Binding-site contacts:
Ligand atom C contacts residue GLU72 of chain 1.C at 3.5 Å.
Ligand atom CE2 contacts residue ILE75 of chain 1.C at 3.6 Å (hydrophobic).
Ligand atom O1 contacts residue GLY197 of chain 1.B at 2.6 Å (h-bond).
Ligand atom N contacts residue ILE75 of chain 1.C at 4.0 Å.
Ligand atom CA contacts residue SER199 of chain 1.B at 3.5 Å.
Ligand atom CA contacts residue GLU205 of chain 1.B at 3.8 Å.
Ligand atom CB contacts residue ILE75 of chain 1.C at 3.9 Å (hydrophobic).
Ligand atom OG1 contacts residue ARG290 of chain 1.D at 3.6 Å.
Ligand atom N contacts residue GLY197 of chain 1.B at 3.6 Å.
Ligand atom CH2 contacts residue THR194 of chain 1.B at 4.0 Å.
Ligand atom CE2 contacts residue SER199 of chain 1.B at 3.8 Å.
Ligand atom CE3 contacts residue ILE75 of chain 1.C at 4.0 Å (hydrophobic).
Ligand atom CB contacts residue GLU205 of chain 1.B at 3.3 Å.
Ligand atom CB contacts residue TYR198 of chain 1.B at 3.8 Å (hydrophobic).
Ligand atom CG2 contacts residue GLU205 of chain 1.B at 3.2 Å.
Ligand atom CD2 contacts residue ILE75 of chain 1.C at 3.7 Å (hydrophobic).
Ligand atom CG2 contacts residue SER199 of chain 1.B at 3.9 Å.
Ligand atom CB contacts residue GLY197 of chain 1.B at 3.7 Å.
Ligand atom CZ2 contacts residue ILE75 of chain 1.C at 3.8 Å (hydrophobic).
Ligand atom CD1 contacts residue GLY197 of chain 1.B at 3.5 Å.
Ligand atom CZ3 contacts residue PRO112 of chain 1.C at 3.5 Å (hydrophobic).
Ligand atom NE1 contacts residue ILE75 of chain 1.C at 4.0 Å.
Ligand atom CZ3 contacts residue SER199 of chain 1.B at 4.1 Å.
Ligand atom O contacts residue GLN246 of chain 1.B at 3.4 Å (h-bond).
Ligand atom CG contacts residue GLU72 of chain 1.C at 3.6 Å.
Ligand atom N contacts residue SER199 of chain 1.B at 3.0 Å (h-bond).
Ligand atom CG contacts residue SER199 of chain 1.B at 4.0 Å.
Ligand atom CZ3 contacts residue THR194 of chain 1.B at 3.9 Å.
Ligand atom CD2 contacts residue SER199 of chain 1.B at 3.6 Å.
Ligand atom CD contacts residue GLU72 of chain 1.C at 3.6 Å.
Ligand atom CB contacts residue SER199 of chain 1.B at 3.6 Å.
Ligand atom N contacts residue GLU72 of chain 1.C at 2.7 Å (salt-bridge).
Ligand atom CG contacts residue GLY197 of chain 1.B at 3.4 Å.
Ligand atom CE3 contacts residue PRO112 of chain 1.C at 3.7 Å (hydrophobic).
Ligand atom CA contacts residue GLU72 of chain 1.C at 3.5 Å.
Ligand atom O contacts residue TYR198 of chain 1.B at 3.9 Å.
Ligand atom CB contacts residue GLU72 of chain 1.C at 3.5 Å.
Ligand atom CB contacts residue GLU72 of chain 1.C at 3.9 Å.
Ligand atom CE3 contacts residue SER199 of chain 1.B at 3.7 Å.
Ligand atom CZ2 contacts residue ARG177 of chain 1.C at 4.0 Å.

Sequence of chain 1.B:
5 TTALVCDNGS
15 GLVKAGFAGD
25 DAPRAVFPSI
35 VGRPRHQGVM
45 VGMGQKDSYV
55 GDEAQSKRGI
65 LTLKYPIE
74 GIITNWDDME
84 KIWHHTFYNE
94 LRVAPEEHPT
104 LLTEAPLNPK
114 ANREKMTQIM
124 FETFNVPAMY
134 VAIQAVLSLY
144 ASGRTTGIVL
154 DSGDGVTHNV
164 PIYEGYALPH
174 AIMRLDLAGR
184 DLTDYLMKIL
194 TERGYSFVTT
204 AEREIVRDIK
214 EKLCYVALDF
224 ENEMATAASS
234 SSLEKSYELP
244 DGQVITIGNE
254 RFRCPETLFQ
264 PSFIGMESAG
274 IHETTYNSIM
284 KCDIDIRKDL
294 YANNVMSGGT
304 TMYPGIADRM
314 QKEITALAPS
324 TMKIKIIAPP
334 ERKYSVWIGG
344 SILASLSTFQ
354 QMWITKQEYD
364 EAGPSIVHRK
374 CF

Sequence of chain 1.D:
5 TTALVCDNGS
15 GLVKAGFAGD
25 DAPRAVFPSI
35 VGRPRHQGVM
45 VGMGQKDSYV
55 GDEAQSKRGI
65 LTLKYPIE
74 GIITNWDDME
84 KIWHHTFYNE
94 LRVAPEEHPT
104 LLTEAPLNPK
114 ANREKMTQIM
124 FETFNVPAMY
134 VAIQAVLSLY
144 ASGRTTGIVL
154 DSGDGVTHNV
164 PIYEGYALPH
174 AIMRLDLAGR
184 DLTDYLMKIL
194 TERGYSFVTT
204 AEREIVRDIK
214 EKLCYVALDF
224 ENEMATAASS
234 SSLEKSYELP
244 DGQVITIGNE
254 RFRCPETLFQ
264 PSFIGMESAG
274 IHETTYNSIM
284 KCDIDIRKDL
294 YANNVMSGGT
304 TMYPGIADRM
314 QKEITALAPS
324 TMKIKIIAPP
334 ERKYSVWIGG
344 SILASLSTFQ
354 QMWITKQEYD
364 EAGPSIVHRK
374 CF

A protein and the small-molecule ligand that binds it are described below.
Small molecule (SMILES): C[C@@H]1NC(=O)[C@H](C[C@@](C)(O)CO)NC(=O)[C@@H]2CC3=C(N=C4C=CC=CC43)SC[C@H](NC(=O)[C@@H]([C@H](C)O)NC1=O)C(=O)N1C[C@H](O)C[C@H]1C(=O)N[C@@H](C)C(=O)N2

Sequence of chain 1.C:
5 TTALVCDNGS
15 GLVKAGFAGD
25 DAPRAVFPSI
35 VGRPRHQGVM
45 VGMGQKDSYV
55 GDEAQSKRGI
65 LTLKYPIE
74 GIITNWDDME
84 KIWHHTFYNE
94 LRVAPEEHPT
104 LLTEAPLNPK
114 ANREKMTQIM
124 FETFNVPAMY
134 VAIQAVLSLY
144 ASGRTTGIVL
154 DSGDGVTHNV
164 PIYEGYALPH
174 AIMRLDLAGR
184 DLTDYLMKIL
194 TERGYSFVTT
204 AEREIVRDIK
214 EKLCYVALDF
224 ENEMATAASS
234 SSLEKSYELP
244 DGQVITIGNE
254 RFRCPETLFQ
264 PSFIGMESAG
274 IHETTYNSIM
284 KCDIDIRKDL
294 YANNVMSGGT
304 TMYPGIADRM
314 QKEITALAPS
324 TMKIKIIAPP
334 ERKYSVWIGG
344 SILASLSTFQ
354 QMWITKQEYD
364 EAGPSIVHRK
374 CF